Sequence of chain 1.A:
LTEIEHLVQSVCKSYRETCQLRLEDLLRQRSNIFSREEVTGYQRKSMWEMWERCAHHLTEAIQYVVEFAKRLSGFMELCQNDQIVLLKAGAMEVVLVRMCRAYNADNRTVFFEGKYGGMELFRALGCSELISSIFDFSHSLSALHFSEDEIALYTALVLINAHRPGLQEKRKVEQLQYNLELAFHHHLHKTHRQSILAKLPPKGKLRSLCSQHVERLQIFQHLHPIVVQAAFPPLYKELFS

A protein and the small-molecule ligand that binds it are described below.
Small molecule (SMILES): O=C(O)c1ccc(-c2nn(C(=O)c3c(Cl)cccc3C(F)(F)F)c3ccccc23)cc1

Binding-site contacts:
Ligand atom C19 contacts residue LEU109 of chain 1.A at 3.6 Å (hydrophobic).
Ligand atom F contacts residue LEU239 of chain 1.A at 3.3 Å.
Ligand atom C4 contacts residue TYR258 of chain 1.A at 3.8 Å (hydrophobic).
Ligand atom C10 contacts residue THR81 of chain 1.A at 3.6 Å.
Ligand atom O1 contacts residue ALA253 of chain 1.A at 3.2 Å (h-bond).
Ligand atom C11 contacts residue THR81 of chain 1.A at 3.1 Å.
Ligand atom C7 contacts residue ILE84 of chain 1.A at 3.8 Å (hydrophobic).
Ligand atom CL contacts residue MET114 of chain 1.A at 3.5 Å.
Ligand atom C16 contacts residue LEU261 of chain 1.A at 3.7 Å (hydrophobic).
Ligand atom O contacts residue ALA253 of chain 1.A at 2.8 Å (h-bond).
Ligand atom C20 contacts residue LEU261 of chain 1.A at 3.3 Å (hydrophobic).
Ligand atom F contacts residue VAL236 of chain 1.A at 3.8 Å.
Ligand atom O contacts residue ALA252 of chain 1.A at 3.5 Å.
Ligand atom C13 contacts residue PHE262 of chain 1.A at 3.6 Å (hydrophobic).
Ligand atom C21 contacts residue LEU261 of chain 1.A at 3.3 Å (hydrophobic).
Ligand atom C19 contacts residue LYS110 of chain 1.A at 3.7 Å.
Ligand atom C12 contacts residue TRP73 of chain 1.A at 3.8 Å (hydrophobic).
Ligand atom O1 contacts residue ALA252 of chain 1.A at 3.7 Å.
Ligand atom C19 contacts residue LEU261 of chain 1.A at 3.8 Å (hydrophobic).
Ligand atom C18 contacts residue LYS110 of chain 1.A at 3.6 Å.
Ligand atom C12 contacts residue PHE262 of chain 1.A at 3.8 Å (hydrophobic).
Ligand atom CL contacts residue LEU80 of chain 1.A at 3.6 Å.
Ligand atom F contacts residue GLN240 of chain 1.A at 3.1 Å.
Ligand atom C3 contacts residue ILE84 of chain 1.A at 3.5 Å (hydrophobic).
Ligand atom C14 contacts residue PHE262 of chain 1.A at 3.8 Å (hydrophobic).
Ligand atom CL contacts residue THR81 of chain 1.A at 3.6 Å.
Ligand atom C17 contacts residue VAL236 of chain 1.A at 3.9 Å (hydrophobic).
Ligand atom O1 contacts residue PHE254 of chain 1.A at 2.9 Å (h-bond).
Ligand atom O2 contacts residue LEU239 of chain 1.A at 3.3 Å.
Ligand atom C contacts residue PHE254 of chain 1.A at 3.8 Å (hydrophobic).
Ligand atom O1 contacts residue TYR258 of chain 1.A at 3.7 Å.
Ligand atom F1 contacts residue LEU261 of chain 1.A at 3.7 Å.
Ligand atom F2 contacts residue GLN243 of chain 1.A at 3.5 Å.
Ligand atom C11 contacts residue ALA77 of chain 1.A at 3.7 Å (hydrophobic).
Ligand atom C7 contacts residue LEU261 of chain 1.A at 3.7 Å (hydrophobic).
Ligand atom O contacts residue GLN85 of chain 1.A at 2.8 Å (h-bond).
Ligand atom C contacts residue ALA253 of chain 1.A at 3.4 Å (hydrophobic).
Ligand atom C6 contacts residue ILE84 of chain 1.A at 3.5 Å (hydrophobic).
Ligand atom N contacts residue PHE262 of chain 1.A at 3.5 Å.
Ligand atom C4 contacts residue LEU257 of chain 1.A at 3.8 Å (hydrophobic).